Binding-site contacts:
Ligand atom N18 contacts residue ASP48 of chain 1.A at 3.0 Å (salt-bridge).
Ligand atom O3 contacts residue ARG221 of chain 1.A at 2.9 Å (salt-bridge).
Ligand atom F7 contacts residue GLY220 of chain 1.A at 3.6 Å.
Ligand atom O3 contacts residue GLY220 of chain 1.A at 3.5 Å.
Ligand atom O34 contacts residue TYR46 of chain 1.A at 3.1 Å.
Ligand atom O38 contacts residue LYS41 of chain 1.A at 3.1 Å (salt-bridge).
Ligand atom F6 contacts residue ASP181 of chain 1.A at 3.5 Å.
Ligand atom C24 contacts residue GLN262 of chain 1.A at 3.5 Å.
Ligand atom O34 contacts residue ARG47 of chain 1.A at 2.9 Å (salt-bridge).
Ligand atom O30 contacts residue ARG47 of chain 1.A at 2.8 Å (salt-bridge).
Ligand atom F41 contacts residue ARG47 of chain 1.A at 3.5 Å.
Ligand atom C9 contacts residue PHE182 of chain 1.A at 3.7 Å (hydrophobic).
Ligand atom C14 contacts residue TYR46 of chain 1.A at 3.6 Å (hydrophobic).
Ligand atom O2 contacts residue CYS215 of chain 1.A at 3.4 Å (h-bond).
Ligand atom O4 contacts residue SER216 of chain 1.A at 2.8 Å (h-bond).
Ligand atom C22 contacts residue GLN262 of chain 1.A at 3.1 Å.
Ligand atom O30 contacts residue ASP48 of chain 1.A at 3.6 Å.
Ligand atom O2 contacts residue ALA217 of chain 1.A at 3.3 Å.
Ligand atom F6 contacts residue PHE182 of chain 1.A at 3.6 Å.
Ligand atom C10 contacts residue ALA217 of chain 1.A at 3.6 Å (hydrophobic).
Ligand atom O2 contacts residue ILE219 of chain 1.A at 3.0 Å (h-bond).
Ligand atom C9 contacts residue ALA217 of chain 1.A at 3.4 Å (hydrophobic).
Ligand atom O29 contacts residue ARG47 of chain 1.A at 2.7 Å (salt-bridge).
Ligand atom C28 contacts residue ARG47 of chain 1.A at 3.3 Å.
Ligand atom N16 contacts residue ASP48 of chain 1.A at 3.0 Å (salt-bridge).
Ligand atom O19 contacts residue PHE182 of chain 1.A at 3.1 Å.
Ligand atom P1 contacts residue CYS215 of chain 1.A at 3.5 Å.
Ligand atom F7 contacts residue GLN262 of chain 1.A at 3.4 Å.
Ligand atom C12 contacts residue TYR46 of chain 1.A at 3.4 Å (hydrophobic).
Ligand atom O2 contacts residue GLY220 of chain 1.A at 2.8 Å (h-bond).
Ligand atom C8 contacts residue ALA217 of chain 1.A at 3.6 Å (hydrophobic).
Ligand atom O4 contacts residue CYS215 of chain 1.A at 3.4 Å (h-bond).
Ligand atom C27 contacts residue ASP48 of chain 1.A at 3.2 Å.
Ligand atom O2 contacts residue GLY218 of chain 1.A at 3.4 Å (h-bond).
Ligand atom O4 contacts residue ALA217 of chain 1.A at 2.8 Å (h-bond).
Ligand atom O4 contacts residue ARG221 of chain 1.A at 3.0 Å (salt-bridge).
Ligand atom F7 contacts residue PHE182 of chain 1.A at 3.5 Å.
Ligand atom C8 contacts residue PHE182 of chain 1.A at 3.5 Å (hydrophobic).
Ligand atom O3 contacts residue CYS215 of chain 1.A at 3.4 Å (h-bond).
Ligand atom C21 contacts residue ASP48 of chain 1.A at 3.2 Å.

Sequence of chain 1.A:
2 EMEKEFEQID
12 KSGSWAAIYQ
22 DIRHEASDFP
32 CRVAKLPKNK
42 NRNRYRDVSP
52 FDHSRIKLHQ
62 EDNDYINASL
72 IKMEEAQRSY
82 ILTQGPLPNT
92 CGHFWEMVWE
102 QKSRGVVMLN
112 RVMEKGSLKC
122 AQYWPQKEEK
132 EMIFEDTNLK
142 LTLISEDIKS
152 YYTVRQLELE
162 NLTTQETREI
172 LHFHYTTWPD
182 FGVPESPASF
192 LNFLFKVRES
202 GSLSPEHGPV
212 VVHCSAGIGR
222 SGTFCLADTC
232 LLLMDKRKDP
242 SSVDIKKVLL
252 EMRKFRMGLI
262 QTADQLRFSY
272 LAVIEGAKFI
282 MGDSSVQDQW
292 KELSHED

A protein and the small-molecule ligand that binds it are described below.
Small molecule (SMILES): NC(=O)[C@@H](CS)NC(=O)CCCCCNC(=O)[C@H](Cc1ccc(C(F)(F)P(=O)(O)O)cc1)NC(=O)C(CC(=O)O)NC(=O)Cc1ccc(C(F)(F)P(=O)(O)O)cc1